Sequence of chain 1.G:
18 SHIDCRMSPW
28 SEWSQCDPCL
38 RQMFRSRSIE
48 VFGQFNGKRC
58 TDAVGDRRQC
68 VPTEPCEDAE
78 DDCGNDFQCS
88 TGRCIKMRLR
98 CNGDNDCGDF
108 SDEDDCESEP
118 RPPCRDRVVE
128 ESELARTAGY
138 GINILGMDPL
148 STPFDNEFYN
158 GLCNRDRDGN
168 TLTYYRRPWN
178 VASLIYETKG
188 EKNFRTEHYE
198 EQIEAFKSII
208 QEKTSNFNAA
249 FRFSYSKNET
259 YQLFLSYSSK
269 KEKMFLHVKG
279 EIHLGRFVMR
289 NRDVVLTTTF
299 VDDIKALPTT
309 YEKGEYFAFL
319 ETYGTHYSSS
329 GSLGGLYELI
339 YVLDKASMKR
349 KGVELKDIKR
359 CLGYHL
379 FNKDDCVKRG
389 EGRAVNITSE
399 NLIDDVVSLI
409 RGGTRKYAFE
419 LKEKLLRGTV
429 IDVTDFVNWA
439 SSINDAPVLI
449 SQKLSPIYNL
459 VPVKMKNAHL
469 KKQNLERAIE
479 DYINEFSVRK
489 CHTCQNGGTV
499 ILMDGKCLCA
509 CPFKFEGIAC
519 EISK

Binding-site contacts:
Ligand atom C1 contacts residue GLY495 of chain 1.G at 4.5 Å.
Ligand atom C2 contacts residue THR497 of chain 1.G at 2.3 Å.
Ligand atom C5 contacts residue THR497 of chain 1.G at 3.7 Å.
Ligand atom N2 contacts residue GLY495 of chain 1.G at 4.4 Å.
Ligand atom C6 contacts residue ALA508 of chain 1.G at 4.2 Å (hydrophobic).
Ligand atom O3 contacts residue GLY495 of chain 1.G at 4.5 Å.
Ligand atom C1 contacts residue THR497 of chain 1.G at 1.4 Å.
Ligand atom C2 contacts residue GLY495 of chain 1.G at 3.8 Å.
Ligand atom O5 contacts residue ALA508 of chain 1.G at 4.3 Å.
Ligand atom N2 contacts residue THR497 of chain 1.G at 2.8 Å (h-bond).
Ligand atom C3 contacts residue THR497 of chain 1.G at 3.7 Å.
Ligand atom C4 contacts residue THR497 of chain 1.G at 4.2 Å.
Ligand atom O5 contacts residue THR497 of chain 1.G at 2.4 Å (h-bond).
Ligand atom C7 contacts residue THR497 of chain 1.G at 3.5 Å.
Ligand atom O7 contacts residue THR497 of chain 1.G at 3.8 Å.

A small-molecule ligand and the protein it binds are described below.
Small molecule (SMILES): CC(=O)N[C@@H]1[C@@H](O)[C@H](O)[C@@H](CO)O[C@H]1O